Sequence of chain 2.P:
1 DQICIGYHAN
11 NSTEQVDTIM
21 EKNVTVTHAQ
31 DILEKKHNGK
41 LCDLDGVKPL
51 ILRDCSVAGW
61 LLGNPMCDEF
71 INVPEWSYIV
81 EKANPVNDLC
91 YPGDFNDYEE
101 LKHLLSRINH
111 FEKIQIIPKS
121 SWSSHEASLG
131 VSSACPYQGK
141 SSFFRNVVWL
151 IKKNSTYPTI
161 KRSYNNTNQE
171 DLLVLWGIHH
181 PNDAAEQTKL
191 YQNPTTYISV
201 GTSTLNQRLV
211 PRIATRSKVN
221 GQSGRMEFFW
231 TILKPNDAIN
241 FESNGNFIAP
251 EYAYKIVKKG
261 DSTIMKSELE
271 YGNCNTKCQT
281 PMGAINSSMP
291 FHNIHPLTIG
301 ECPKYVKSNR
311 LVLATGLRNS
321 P

The small molecule below binds the protein below.
Small molecule (SMILES): CC(=O)N[C@@H]1[C@@H](O)[C@H](O)[C@@H](CO)O[C@H]1O

Binding-site contacts:
Ligand atom O5 contacts residue ASN23 of chain 2.P at 2.4 Å (h-bond).
Ligand atom C4 contacts residue ASN23 of chain 2.P at 4.4 Å.
Ligand atom C1 contacts residue ASN23 of chain 2.P at 1.5 Å.
Ligand atom O5 contacts residue GLN15 of chain 2.P at 3.8 Å.
Ligand atom C3 contacts residue ASN23 of chain 2.P at 4.0 Å.
Ligand atom C7 contacts residue ASN23 of chain 2.P at 3.3 Å.
Ligand atom N2 contacts residue ASN23 of chain 2.P at 3.1 Å (h-bond).
Ligand atom O7 contacts residue ASN23 of chain 2.P at 3.1 Å (h-bond).
Ligand atom C2 contacts residue ASN23 of chain 2.P at 2.6 Å.
Ligand atom C5 contacts residue ASN23 of chain 2.P at 3.7 Å.
Ligand atom C1 contacts residue GLN15 of chain 2.P at 4.3 Å.